Binding-site contacts:
Ligand atom C21 contacts residue LYS32 of chain 1.Y at 3.8 Å.
Ligand atom N11 contacts residue THR21 of chain 1.Y at 3.0 Å (h-bond).
Ligand atom C21 contacts residue VAL31 of chain 1.Y at 3.7 Å (hydrophobic).
Ligand atom C10 contacts residue ALA49 of chain 1.Y at 3.8 Å (hydrophobic).
Ligand atom O39 contacts residue ALA49 of chain 1.Y at 3.2 Å (h-bond).
Ligand atom C9 contacts residue THR21 of chain 1.Y at 3.8 Å.
Ligand atom C15 contacts residue GLY47 of chain 1.Y at 3.9 Å.
Ligand atom C23 contacts residue ALA49 of chain 1.Y at 3.5 Å (hydrophobic).
Ligand atom O30 contacts residue SER131 of chain 1.Y at 2.9 Å (h-bond).
Ligand atom C15 contacts residue THR1 of chain 1.Y at 2.4 Å.
Ligand atom C26 contacts residue GLY47 of chain 1.Y at 3.5 Å.
Ligand atom N22 contacts residue SER130 of chain 1.Z at 3.5 Å (h-bond).
Ligand atom C24 contacts residue LYS33 of chain 1.Y at 3.8 Å.
Ligand atom S27 contacts residue THR1 of chain 1.Y at 3.7 Å.
Ligand atom C18 contacts residue MET45 of chain 1.Y at 3.4 Å (hydrophobic).
Ligand atom C19 contacts residue MET45 of chain 1.Y at 3.6 Å (hydrophobic).
Ligand atom C23 contacts residue VAL31 of chain 1.Y at 3.4 Å (hydrophobic).
Ligand atom N8 contacts residue ASP126 of chain 1.Z at 3.3 Å (salt-bridge).
Ligand atom O30 contacts residue THR1 of chain 1.Y at 3.6 Å.
Ligand atom O30 contacts residue GLY130 of chain 1.Y at 3.6 Å.
Ligand atom C12 contacts residue GLY47 of chain 1.Y at 3.7 Å.
Ligand atom N51 contacts residue PRO127 of chain 1.Z at 3.5 Å.
Ligand atom C28 contacts residue SER131 of chain 1.Y at 3.8 Å.
Ligand atom C17 contacts residue LYS33 of chain 1.Y at 3.8 Å.
Ligand atom C32 contacts residue THR21 of chain 1.Y at 3.6 Å.
Ligand atom N14 contacts residue THR1 of chain 1.Y at 3.7 Å.
Ligand atom C6 contacts residue ASP126 of chain 1.Z at 3.8 Å.
Ligand atom O31 contacts residue ALA20 of chain 1.Y at 3.4 Å.
Ligand atom C26 contacts residue THR1 of chain 1.Y at 2.5 Å.
Ligand atom O31 contacts residue THR21 of chain 1.Y at 3.0 Å (h-bond).
Ligand atom C20 contacts residue VAL31 of chain 1.Y at 3.7 Å (hydrophobic).
Ligand atom C16 contacts residue GLY47 of chain 1.Y at 3.6 Å.
Ligand atom N14 contacts residue GLY47 of chain 1.Y at 3.0 Å (h-bond).
Ligand atom C25 contacts residue THR1 of chain 1.Y at 1.4 Å.
Ligand atom C28 contacts residue THR1 of chain 1.Y at 3.8 Å.
Ligand atom C12 contacts residue THR21 of chain 1.Y at 3.8 Å.
Ligand atom N22 contacts residue VAL31 of chain 1.Y at 3.5 Å.
Ligand atom C43 contacts residue ALA27 of chain 1.Y at 3.5 Å (hydrophobic).
Ligand atom C16 contacts residue THR1 of chain 1.Y at 2.9 Å.
Ligand atom C20 contacts residue ALA49 of chain 1.Y at 3.6 Å (hydrophobic).

Sequence of chain 1.Y:
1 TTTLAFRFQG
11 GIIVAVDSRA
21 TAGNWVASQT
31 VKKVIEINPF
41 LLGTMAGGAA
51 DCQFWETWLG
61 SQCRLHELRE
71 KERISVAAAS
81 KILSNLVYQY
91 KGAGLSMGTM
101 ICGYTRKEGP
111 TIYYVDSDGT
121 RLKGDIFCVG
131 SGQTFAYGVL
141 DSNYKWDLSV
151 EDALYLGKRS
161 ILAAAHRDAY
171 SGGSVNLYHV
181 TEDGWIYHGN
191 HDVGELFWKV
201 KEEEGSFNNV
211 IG

A protein and the small-molecule ligand that binds it are described below.
Small molecule (SMILES): CC(C)C[C@H](NC(=O)[C@H](Cc1ccccc1)N=[N+]=[N-])C(=O)N[C@@H](CO)C(=O)N[C@H](CCS(C)(=O)=O)Cc1ccc(CN)cc1

Sequence of chain 1.Z:
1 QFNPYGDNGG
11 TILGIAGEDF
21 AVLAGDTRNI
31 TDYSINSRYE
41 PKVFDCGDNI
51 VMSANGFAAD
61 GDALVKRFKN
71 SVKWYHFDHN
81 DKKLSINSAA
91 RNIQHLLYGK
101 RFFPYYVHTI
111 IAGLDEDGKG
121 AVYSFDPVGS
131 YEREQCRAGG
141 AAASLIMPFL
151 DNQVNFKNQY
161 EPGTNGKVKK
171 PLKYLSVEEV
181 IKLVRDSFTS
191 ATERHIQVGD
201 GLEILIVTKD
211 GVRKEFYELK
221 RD